The small molecule below binds the protein below.
Small molecule (SMILES): O=C(O)C1=C[C@@H](OP(=O)(O)O)[C@@H](O)[C@H](O)C1

Binding-site contacts:
Ligand atom O3 contacts residue LYS22 of chain 1.A at 2.7 Å (salt-bridge).
Ligand atom O4 contacts residue TYR200 of chain 1.A at 3.5 Å.
Ligand atom O5 contacts residue ARG27 of chain 1.A at 2.8 Å (salt-bridge).
Ligand atom C7 contacts residue ARG27 of chain 1.A at 3.5 Å.
Ligand atom O6 contacts residue GLN171 of chain 1.A at 3.6 Å.
Ligand atom O6 contacts residue SER197 of chain 1.A at 3.4 Å.
Ligand atom O6 contacts residue SER170 of chain 1.A at 2.6 Å (h-bond).
Ligand atom O3 contacts residue GPF1 of chain 1.C at 2.8 Å (h-bond).
Ligand atom C4 contacts residue ASP313 of chain 1.A at 3.3 Å.
Ligand atom C1 contacts residue TYR200 of chain 1.A at 3.4 Å (hydrophobic).
Ligand atom C5 contacts residue GPF1 of chain 1.C at 3.5 Å.
Ligand atom O7 contacts residue SER197 of chain 1.A at 2.6 Å (h-bond).
Ligand atom O7 contacts residue LYS340 of chain 1.A at 2.8 Å (salt-bridge).
Ligand atom O2 contacts residue LYS340 of chain 1.A at 3.0 Å (salt-bridge).
Ligand atom O4 contacts residue ILE97 of chain 1.A at 3.5 Å.
Ligand atom O7 contacts residue ASN336 of chain 1.A at 2.9 Å (h-bond).
Ligand atom P1 contacts residue SER197 of chain 1.A at 3.6 Å.
Ligand atom O8 contacts residue LYS340 of chain 1.A at 3.7 Å.
Ligand atom O1 contacts residue GLN171 of chain 1.A at 3.4 Å (h-bond).
Ligand atom O8 contacts residue ASN336 of chain 1.A at 3.7 Å.
Ligand atom O4 contacts residue ARG27 of chain 1.A at 2.7 Å (salt-bridge).
Ligand atom C7 contacts residue TYR200 of chain 1.A at 3.3 Å (hydrophobic).
Ligand atom P1 contacts residue SER169 of chain 1.A at 3.6 Å.
Ligand atom C5 contacts residue GLN171 of chain 1.A at 3.7 Å.
Ligand atom C5 contacts residue LYS22 of chain 1.A at 3.7 Å.
Ligand atom C2 contacts residue GLN171 of chain 1.A at 3.7 Å.
Ligand atom O8 contacts residue SER169 of chain 1.A at 2.7 Å (h-bond).
Ligand atom O6 contacts residue SER169 of chain 1.A at 3.4 Å (h-bond).
Ligand atom O5 contacts residue ILE97 of chain 1.A at 3.7 Å.
Ligand atom C1 contacts residue GLN171 of chain 1.A at 3.5 Å.
Ligand atom O5 contacts residue TYR200 of chain 1.A at 3.5 Å.
Ligand atom C2 contacts residue TYR200 of chain 1.A at 3.4 Å (hydrophobic).
Ligand atom O3 contacts residue ASP313 of chain 1.A at 2.7 Å (salt-bridge).
Ligand atom C7 contacts residue ILE97 of chain 1.A at 3.7 Å (hydrophobic).
Ligand atom C5 contacts residue ASP313 of chain 1.A at 3.6 Å.
Ligand atom C6 contacts residue GLN171 of chain 1.A at 3.7 Å.
Ligand atom O5 contacts residue SER23 of chain 1.A at 2.6 Å (h-bond).
Ligand atom O2 contacts residue ASP313 of chain 1.A at 2.7 Å (salt-bridge).
Ligand atom C7 contacts residue SER23 of chain 1.A at 3.6 Å.
Ligand atom C6 contacts residue SER23 of chain 1.A at 3.7 Å.

Sequence of chain 1.A:
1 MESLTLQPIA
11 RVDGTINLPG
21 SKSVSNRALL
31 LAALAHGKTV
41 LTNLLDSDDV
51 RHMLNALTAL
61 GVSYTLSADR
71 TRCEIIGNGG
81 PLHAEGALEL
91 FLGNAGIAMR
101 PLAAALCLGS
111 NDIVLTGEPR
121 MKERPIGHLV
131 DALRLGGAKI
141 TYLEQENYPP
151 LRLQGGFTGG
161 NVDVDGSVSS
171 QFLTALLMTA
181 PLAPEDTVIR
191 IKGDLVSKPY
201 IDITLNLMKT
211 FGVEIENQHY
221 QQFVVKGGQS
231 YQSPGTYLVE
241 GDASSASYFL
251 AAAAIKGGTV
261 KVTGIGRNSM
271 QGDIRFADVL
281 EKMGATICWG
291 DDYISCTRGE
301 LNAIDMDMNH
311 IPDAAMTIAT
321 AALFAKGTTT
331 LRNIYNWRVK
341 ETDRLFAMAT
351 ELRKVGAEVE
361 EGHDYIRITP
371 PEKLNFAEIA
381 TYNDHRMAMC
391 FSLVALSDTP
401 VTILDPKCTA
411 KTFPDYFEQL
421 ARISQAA